A protein and the small-molecule ligand that binds it are described below.
Small molecule (SMILES): CC(=O)N[C@@H]1[C@@H](O)[C@H](O)[C@@H](CO)O[C@H]1O

Binding-site contacts:
Ligand atom C8 contacts residue LEU76 of chain 1.B at 3.7 Å (hydrophobic).
Ligand atom C2 contacts residue SER74 of chain 1.B at 3.8 Å.
Ligand atom C8 contacts residue SER74 of chain 1.B at 3.9 Å.
Ligand atom O5 contacts residue SER74 of chain 1.B at 4.4 Å.
Ligand atom C5 contacts residue SER74 of chain 1.B at 4.1 Å.
Ligand atom O7 contacts residue ASN77 of chain 1.B at 4.0 Å.
Ligand atom C5 contacts residue ASN77 of chain 1.B at 3.7 Å.
Ligand atom O5 contacts residue ASN77 of chain 1.B at 2.4 Å (h-bond).
Ligand atom C2 contacts residue ASN77 of chain 1.B at 2.4 Å.
Ligand atom C4 contacts residue SER74 of chain 1.B at 4.4 Å.
Ligand atom C3 contacts residue SER74 of chain 1.B at 3.7 Å.
Ligand atom C8 contacts residue ILE75 of chain 1.B at 3.1 Å (hydrophobic).
Ligand atom C7 contacts residue ASN77 of chain 1.B at 3.6 Å.
Ligand atom N2 contacts residue ASN77 of chain 1.B at 2.9 Å (h-bond).
Ligand atom C3 contacts residue ASN77 of chain 1.B at 3.8 Å.
Ligand atom N2 contacts residue SER74 of chain 1.B at 3.3 Å.
Ligand atom C4 contacts residue ASN77 of chain 1.B at 4.2 Å.
Ligand atom C8 contacts residue ASN77 of chain 1.B at 4.4 Å.
Ligand atom C1 contacts residue ASN77 of chain 1.B at 1.4 Å.
Ligand atom C7 contacts residue SER74 of chain 1.B at 4.1 Å.
Ligand atom C1 contacts residue SER74 of chain 1.B at 3.7 Å.

Sequence of chain 1.B:
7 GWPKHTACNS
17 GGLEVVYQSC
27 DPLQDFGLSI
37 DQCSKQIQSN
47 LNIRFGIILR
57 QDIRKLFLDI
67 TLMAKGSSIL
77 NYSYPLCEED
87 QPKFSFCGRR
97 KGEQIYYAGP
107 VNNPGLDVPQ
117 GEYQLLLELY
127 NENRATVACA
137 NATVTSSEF